Sequence of chain 1.A:
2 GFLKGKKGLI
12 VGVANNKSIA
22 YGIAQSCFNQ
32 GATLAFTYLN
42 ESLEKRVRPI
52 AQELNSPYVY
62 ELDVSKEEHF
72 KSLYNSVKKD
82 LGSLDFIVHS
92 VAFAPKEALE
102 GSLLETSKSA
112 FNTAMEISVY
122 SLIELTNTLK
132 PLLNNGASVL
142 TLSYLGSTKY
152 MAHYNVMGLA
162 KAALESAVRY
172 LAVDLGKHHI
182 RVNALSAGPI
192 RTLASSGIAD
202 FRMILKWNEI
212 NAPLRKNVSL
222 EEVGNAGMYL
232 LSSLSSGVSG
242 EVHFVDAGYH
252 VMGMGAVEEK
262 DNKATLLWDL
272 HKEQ

This protein binds this small molecule.
Small molecule (SMILES): Oc1cc(Cl)ccc1Oc1ccc(Cl)cc1

Binding-site contacts:
Ligand atom C1 contacts residue TYR155 of chain 1.A at 3.5 Å (hydrophobic).
Ligand atom CL14 contacts residue NAD1 of chain 1.E at 3.9 Å.
Ligand atom CL15 contacts residue ALA95 of chain 1.A at 3.0 Å.
Ligand atom CL14 contacts residue TYR145 of chain 1.A at 3.3 Å.
Ligand atom CL15 contacts residue MET158 of chain 1.A at 4.0 Å.
Ligand atom C12 contacts residue MET158 of chain 1.A at 3.8 Å (hydrophobic).
Ligand atom C6 contacts residue NAD1 of chain 1.E at 3.5 Å.
Ligand atom C4 contacts residue ILE199 of chain 1.A at 3.7 Å (hydrophobic).
Ligand atom O17 contacts residue NAD1 of chain 1.E at 2.6 Å (h-bond).
Ligand atom C3 contacts residue ILE199 of chain 1.A at 3.8 Å (hydrophobic).
Ligand atom C1 contacts residue NAD1 of chain 1.E at 3.5 Å.
Ligand atom C1 contacts residue TYR145 of chain 1.A at 3.8 Å (hydrophobic).
Ligand atom C10 contacts residue MET158 of chain 1.A at 3.8 Å (hydrophobic).
Ligand atom C10 contacts residue ALA93 of chain 1.A at 3.0 Å (hydrophobic).
Ligand atom C13 contacts residue LEU100 of chain 1.A at 4.0 Å (hydrophobic).
Ligand atom C4 contacts residue SER196 of chain 1.A at 4.0 Å.
Ligand atom C12 contacts residue LEU100 of chain 1.A at 3.3 Å (hydrophobic).
Ligand atom C3 contacts residue SER196 of chain 1.A at 4.0 Å.
Ligand atom C10 contacts residue ALA195 of chain 1.A at 4.1 Å (hydrophobic).
Ligand atom C2 contacts residue NAD1 of chain 1.E at 3.5 Å.
Ligand atom C5 contacts residue NAD1 of chain 1.E at 3.5 Å.
Ligand atom O17 contacts residue LYS162 of chain 1.A at 4.0 Å.
Ligand atom C11 contacts residue MET158 of chain 1.A at 3.5 Å (hydrophobic).
Ligand atom O7 contacts residue NAD1 of chain 1.E at 3.2 Å.
Ligand atom CL14 contacts residue PRO190 of chain 1.A at 4.1 Å.
Ligand atom C6 contacts residue TYR155 of chain 1.A at 3.3 Å (hydrophobic).
Ligand atom C3 contacts residue PHE202 of chain 1.A at 3.4 Å (hydrophobic).
Ligand atom C8 contacts residue ALA195 of chain 1.A at 3.9 Å (hydrophobic).
Ligand atom C4 contacts residue NAD1 of chain 1.E at 3.4 Å.
Ligand atom CL15 contacts residue PHE94 of chain 1.A at 3.7 Å.
Ligand atom C13 contacts residue ILE199 of chain 1.A at 3.5 Å (hydrophobic).
Ligand atom C9 contacts residue ALA195 of chain 1.A at 3.6 Å (hydrophobic).
Ligand atom C3 contacts residue NAD1 of chain 1.E at 3.2 Å.
Ligand atom C9 contacts residue ALA93 of chain 1.A at 3.5 Å (hydrophobic).
Ligand atom C8 contacts residue NAD1 of chain 1.E at 3.9 Å.
Ligand atom C2 contacts residue PHE202 of chain 1.A at 4.0 Å (hydrophobic).
Ligand atom O17 contacts residue TYR155 of chain 1.A at 2.4 Å (h-bond).
Ligand atom CL14 contacts residue PHE202 of chain 1.A at 3.6 Å.
Ligand atom C12 contacts residue ILE199 of chain 1.A at 4.0 Å (hydrophobic).
Ligand atom C10 contacts residue PHE94 of chain 1.A at 3.8 Å (hydrophobic).